Sequence of chain 1.B:
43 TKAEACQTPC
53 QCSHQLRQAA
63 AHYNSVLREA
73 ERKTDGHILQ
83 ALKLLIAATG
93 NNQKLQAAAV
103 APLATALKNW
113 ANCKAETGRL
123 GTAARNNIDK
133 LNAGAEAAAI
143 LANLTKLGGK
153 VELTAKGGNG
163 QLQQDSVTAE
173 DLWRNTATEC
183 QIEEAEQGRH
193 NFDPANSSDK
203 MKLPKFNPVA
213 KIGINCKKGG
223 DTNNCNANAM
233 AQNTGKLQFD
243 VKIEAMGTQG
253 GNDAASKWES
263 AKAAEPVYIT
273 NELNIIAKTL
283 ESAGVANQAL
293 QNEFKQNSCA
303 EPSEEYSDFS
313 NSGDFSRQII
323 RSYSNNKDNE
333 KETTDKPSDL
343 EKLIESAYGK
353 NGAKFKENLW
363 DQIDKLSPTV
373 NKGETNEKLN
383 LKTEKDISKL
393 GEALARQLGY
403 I

Sequence of chain 1.C:
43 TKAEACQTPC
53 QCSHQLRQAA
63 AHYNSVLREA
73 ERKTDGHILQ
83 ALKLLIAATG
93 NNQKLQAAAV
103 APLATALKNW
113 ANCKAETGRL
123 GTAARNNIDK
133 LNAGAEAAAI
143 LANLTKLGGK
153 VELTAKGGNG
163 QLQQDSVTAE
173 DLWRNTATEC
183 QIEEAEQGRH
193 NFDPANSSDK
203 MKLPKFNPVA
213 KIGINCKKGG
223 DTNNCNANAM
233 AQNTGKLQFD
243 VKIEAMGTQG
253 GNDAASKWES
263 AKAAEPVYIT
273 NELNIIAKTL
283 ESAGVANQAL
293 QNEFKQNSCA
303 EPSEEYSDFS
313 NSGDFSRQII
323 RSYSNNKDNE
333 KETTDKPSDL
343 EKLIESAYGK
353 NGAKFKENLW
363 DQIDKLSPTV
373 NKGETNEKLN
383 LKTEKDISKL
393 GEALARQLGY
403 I

The small molecule below binds the protein below.
Small molecule (SMILES): CC(=O)N[C@H]1[C@H](O[C@H]2[C@H](O)[C@@H](NC(C)=O)CO[C@@H]2CO)O[C@H](CO)[C@@H](O[C@@H]2O[C@H](CO[C@H]3O[C@H](CO)[C@@H](O)[C@H](O)[C@@H]3O)[C@@H](O)[C@H](O[C@H]3O[C@H](CO)[C@@H](O)[C@H](O)[C@@H]3O[C@H]3O[C@H](CO)[C@@H](O)[C@H](O)[C@@H]3O[C@H]3O[C@H](CO)[C@@H](O)[C@H](O)[C@@H]3O)[C@@H]2O)[C@@H]1O

Binding-site contacts:
Ligand atom O4 contacts residue HIS192 of chain 1.C at 3.7 Å.
Ligand atom O5 contacts residue GLU181 of chain 1.C at 3.7 Å.
Ligand atom C8 contacts residue LYS280 of chain 1.B at 3.7 Å.
Ligand atom O6 contacts residue THR281 of chain 1.B at 3.0 Å (h-bond).
Ligand atom O6 contacts residue HIS56 of chain 1.C at 2.9 Å (h-bond).
Ligand atom C6 contacts residue ARG59 of chain 1.C at 3.8 Å.
Ligand atom C7 contacts residue ASN145 of chain 1.C at 3.3 Å.
Ligand atom C7 contacts residue THR180 of chain 1.C at 3.7 Å.
Ligand atom N2 contacts residue ASN145 of chain 1.C at 3.0 Å (h-bond).
Ligand atom C6 contacts residue GLN60 of chain 1.C at 3.8 Å.
Ligand atom O6 contacts residue GLU138 of chain 1.C at 2.5 Å (salt-bridge).
Ligand atom C7 contacts residue CYS182 of chain 1.C at 3.5 Å (hydrophobic).
Ligand atom O5 contacts residue ASN145 of chain 1.C at 2.4 Å (h-bond).
Ligand atom O4 contacts residue ARG59 of chain 1.C at 3.8 Å.
Ligand atom N2 contacts residue THR180 of chain 1.C at 2.9 Å (h-bond).
Ligand atom O3 contacts residue LYS132 of chain 1.B at 3.4 Å.
Ligand atom C1 contacts residue ALA141 of chain 1.C at 3.3 Å (hydrophobic).
Ligand atom O6 contacts residue CYS182 of chain 1.C at 3.7 Å.
Ligand atom O7 contacts residue CYS182 of chain 1.C at 3.3 Å.
Ligand atom C6 contacts residue GLU138 of chain 1.C at 3.3 Å.
Ligand atom O6 contacts residue HIS56 of chain 1.C at 3.4 Å (h-bond).
Ligand atom C8 contacts residue LYS148 of chain 1.C at 3.7 Å.
Ligand atom O7 contacts residue ALA144 of chain 1.C at 3.4 Å.
Ligand atom O5 contacts residue ALA141 of chain 1.C at 3.3 Å (h-bond).
Ligand atom O3 contacts residue CYS182 of chain 1.C at 2.9 Å (h-bond).
Ligand atom C8 contacts residue THR180 of chain 1.C at 3.5 Å.
Ligand atom C8 contacts residue CYS182 of chain 1.C at 3.7 Å (hydrophobic).
Ligand atom C3 contacts residue THR180 of chain 1.C at 3.6 Å.
Ligand atom O2 contacts residue ARG59 of chain 1.C at 3.4 Å.
Ligand atom C2 contacts residue THR180 of chain 1.C at 3.8 Å.
Ligand atom C6 contacts residue THR281 of chain 1.B at 3.5 Å.
Ligand atom C2 contacts residue ASN145 of chain 1.C at 2.6 Å.
Ligand atom O7 contacts residue ASN145 of chain 1.C at 3.1 Å (h-bond).
Ligand atom O3 contacts residue GLU181 of chain 1.C at 3.3 Å.
Ligand atom O6 contacts residue ARG59 of chain 1.C at 2.8 Å (salt-bridge).
Ligand atom C8 contacts residue THR281 of chain 1.B at 3.4 Å.
Ligand atom N2 contacts residue CYS182 of chain 1.C at 3.4 Å (h-bond).
Ligand atom C5 contacts residue ASN145 of chain 1.C at 3.6 Å.
Ligand atom C1 contacts residue ASN145 of chain 1.C at 1.4 Å.
Ligand atom C6 contacts residue HIS56 of chain 1.C at 3.7 Å.